This protein binds this small molecule.
Small molecule (SMILES): Cn1nc(C(=O)NCc2cccc3ccccc23)c2c1CCN(Cc1c[nH]c3ccccc13)C2

Binding-site contacts:
Ligand atom CAD contacts residue ARG25 of chain 1.A at 4.0 Å.
Ligand atom NAV contacts residue PHE20 of chain 1.A at 3.8 Å.
Ligand atom CAP contacts residue VAL26 of chain 1.A at 3.8 Å (hydrophobic).
Ligand atom NAT contacts residue PHE20 of chain 1.A at 4.0 Å.
Ligand atom CAQ contacts residue ASN16 of chain 1.A at 3.7 Å.
Ligand atom CBE contacts residue LYS41 of chain 1.A at 3.9 Å.
Ligand atom OAB contacts residue PHE37 of chain 1.A at 3.3 Å.
Ligand atom CAC contacts residue ASN16 of chain 1.A at 4.0 Å.
Ligand atom NBH contacts residue PHE20 of chain 1.A at 3.9 Å.
Ligand atom CAJ contacts residue LEU43 of chain 1.A at 3.9 Å (hydrophobic).
Ligand atom CAS contacts residue PHE20 of chain 1.A at 4.0 Å (hydrophobic).
Ligand atom CAN contacts residue PHE20 of chain 1.A at 4.0 Å (hydrophobic).
Ligand atom CAI contacts residue ASN16 of chain 1.A at 3.9 Å.
Ligand atom CAF contacts residue VAL26 of chain 1.A at 3.7 Å (hydrophobic).
Ligand atom CAG contacts residue ASN16 of chain 1.A at 3.7 Å.
Ligand atom CAX contacts residue LYS41 of chain 1.A at 3.9 Å.
Ligand atom CAZ contacts residue PHE20 of chain 1.A at 3.7 Å (hydrophobic).
Ligand atom CAI contacts residue LYS41 of chain 1.A at 3.6 Å.
Ligand atom CAC contacts residue LYS41 of chain 1.A at 3.8 Å.
Ligand atom CAO contacts residue ASP23 of chain 1.A at 3.6 Å.
Ligand atom CAH contacts residue ASN16 of chain 1.A at 3.7 Å.
Ligand atom CAA contacts residue PHE20 of chain 1.A at 4.0 Å (hydrophobic).
Ligand atom CAG contacts residue ALA17 of chain 1.A at 3.8 Å (hydrophobic).
Ligand atom CAG contacts residue LEU38 of chain 1.A at 3.6 Å (hydrophobic).
Ligand atom CAM contacts residue VAL26 of chain 1.A at 3.6 Å (hydrophobic).
Ligand atom CBC contacts residue LYS41 of chain 1.A at 3.5 Å.
Ligand atom CAJ contacts residue ALA17 of chain 1.A at 4.0 Å (hydrophobic).
Ligand atom CBE contacts residue ASN16 of chain 1.A at 3.5 Å.
Ligand atom CAJ contacts residue ASN16 of chain 1.A at 3.6 Å.
Ligand atom CAJ contacts residue LYS41 of chain 1.A at 3.5 Å.
Ligand atom CAF contacts residue ARG25 of chain 1.A at 3.5 Å.
Ligand atom CAN contacts residue PHE37 of chain 1.A at 3.8 Å (hydrophobic).
Ligand atom CAO contacts residue ARG25 of chain 1.A at 3.6 Å.
Ligand atom CAX contacts residue ASN16 of chain 1.A at 3.7 Å.
Ligand atom CBC contacts residue ASN16 of chain 1.A at 3.4 Å.
Ligand atom CAL contacts residue ASN16 of chain 1.A at 3.7 Å.
Ligand atom CBD contacts residue PHE20 of chain 1.A at 4.0 Å (hydrophobic).
Ligand atom CAE contacts residue ASN16 of chain 1.A at 3.8 Å.
Ligand atom CBA contacts residue PHE20 of chain 1.A at 4.0 Å (hydrophobic).
Ligand atom CAA contacts residue GLU19 of chain 1.A at 3.5 Å.

Sequence of chain 1.A:
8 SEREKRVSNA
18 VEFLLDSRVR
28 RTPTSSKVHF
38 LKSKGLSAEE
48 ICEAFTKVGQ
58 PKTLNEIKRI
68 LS